This protein binds this small molecule.
Small molecule (SMILES): CC(=O)N[C@@H]1[C@@H](O)[C@H](O)[C@@H](CO)O[C@H]1O

Binding-site contacts:
Ligand atom C5 contacts residue ASN72 of chain 50.G at 3.7 Å.
Ligand atom C6 contacts residue THR74 of chain 50.G at 3.7 Å.
Ligand atom C4 contacts residue ASN72 of chain 50.G at 4.3 Å.
Ligand atom C2 contacts residue ASN72 of chain 50.G at 2.6 Å.
Ligand atom C7 contacts residue GLN81 of chain 50.G at 3.8 Å.
Ligand atom C1 contacts residue ASN72 of chain 50.G at 1.5 Å.
Ligand atom C1 contacts residue ALA79 of chain 50.G at 4.3 Å (hydrophobic).
Ligand atom C5 contacts residue THR74 of chain 50.G at 3.9 Å.
Ligand atom O5 contacts residue THR74 of chain 50.G at 4.0 Å.
Ligand atom O7 contacts residue ASN72 of chain 50.G at 3.3 Å (h-bond).
Ligand atom O7 contacts residue GLN81 of chain 50.G at 3.9 Å.
Ligand atom C8 contacts residue GLN81 of chain 50.G at 3.2 Å.
Ligand atom O5 contacts residue ASN72 of chain 50.G at 2.4 Å (h-bond).
Ligand atom C3 contacts residue ASN72 of chain 50.G at 4.0 Å.
Ligand atom N2 contacts residue GLN81 of chain 50.G at 4.3 Å.
Ligand atom C7 contacts residue ASN72 of chain 50.G at 3.5 Å.
Ligand atom N2 contacts residue ASN72 of chain 50.G at 3.2 Å (h-bond).

Sequence of chain 50.G:
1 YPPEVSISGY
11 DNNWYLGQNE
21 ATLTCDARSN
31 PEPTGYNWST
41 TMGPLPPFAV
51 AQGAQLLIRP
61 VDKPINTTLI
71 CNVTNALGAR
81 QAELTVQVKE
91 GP